Sequence of chain 1.A:
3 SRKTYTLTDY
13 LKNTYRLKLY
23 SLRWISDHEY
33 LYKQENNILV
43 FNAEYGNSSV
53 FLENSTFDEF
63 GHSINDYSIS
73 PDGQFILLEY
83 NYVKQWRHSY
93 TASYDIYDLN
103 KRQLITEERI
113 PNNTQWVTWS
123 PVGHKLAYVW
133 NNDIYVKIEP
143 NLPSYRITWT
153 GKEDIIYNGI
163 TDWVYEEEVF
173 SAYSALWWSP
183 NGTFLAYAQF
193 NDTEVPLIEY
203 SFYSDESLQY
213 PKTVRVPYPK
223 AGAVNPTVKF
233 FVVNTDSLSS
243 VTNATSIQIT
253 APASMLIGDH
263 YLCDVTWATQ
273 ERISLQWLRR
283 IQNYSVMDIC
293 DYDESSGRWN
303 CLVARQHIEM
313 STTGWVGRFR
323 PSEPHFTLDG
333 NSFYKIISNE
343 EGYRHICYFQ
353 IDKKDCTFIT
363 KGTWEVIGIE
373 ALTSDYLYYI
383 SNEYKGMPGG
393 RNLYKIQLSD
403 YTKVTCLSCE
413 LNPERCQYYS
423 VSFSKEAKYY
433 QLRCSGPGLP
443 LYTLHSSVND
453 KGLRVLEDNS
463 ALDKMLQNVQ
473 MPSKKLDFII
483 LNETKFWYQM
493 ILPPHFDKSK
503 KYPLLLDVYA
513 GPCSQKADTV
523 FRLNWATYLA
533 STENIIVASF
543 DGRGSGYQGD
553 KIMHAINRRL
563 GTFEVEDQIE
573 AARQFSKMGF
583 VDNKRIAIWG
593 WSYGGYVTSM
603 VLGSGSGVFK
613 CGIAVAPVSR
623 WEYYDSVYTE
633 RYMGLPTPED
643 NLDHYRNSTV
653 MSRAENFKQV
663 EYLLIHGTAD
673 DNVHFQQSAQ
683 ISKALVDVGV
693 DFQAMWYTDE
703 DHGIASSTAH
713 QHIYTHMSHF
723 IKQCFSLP

Binding-site contacts:
Ligand atom N2 contacts residue ASN44 of chain 1.A at 4.4 Å.
Ligand atom C7 contacts residue ASN44 of chain 1.A at 4.4 Å.
Ligand atom C3 contacts residue ASN49 of chain 1.A at 3.8 Å.
Ligand atom O7 contacts residue SER51 of chain 1.A at 3.0 Å (h-bond).
Ligand atom C1 contacts residue ASN49 of chain 1.A at 1.4 Å.
Ligand atom C7 contacts residue SER50 of chain 1.A at 4.3 Å.
Ligand atom C7 contacts residue SER51 of chain 1.A at 3.7 Å.
Ligand atom C8 contacts residue SER51 of chain 1.A at 4.2 Å.
Ligand atom C4 contacts residue ASN49 of chain 1.A at 4.2 Å.
Ligand atom C8 contacts residue PHE43 of chain 1.A at 4.1 Å (hydrophobic).
Ligand atom C8 contacts residue SER50 of chain 1.A at 4.5 Å.
Ligand atom O5 contacts residue ASN49 of chain 1.A at 2.3 Å (h-bond).
Ligand atom O7 contacts residue ASN49 of chain 1.A at 3.1 Å (h-bond).
Ligand atom O7 contacts residue SER50 of chain 1.A at 3.2 Å.
Ligand atom C8 contacts residue ASN49 of chain 1.A at 4.1 Å.
Ligand atom C8 contacts residue ASN44 of chain 1.A at 3.7 Å.
Ligand atom C8 contacts residue VAL42 of chain 1.A at 3.5 Å (hydrophobic).
Ligand atom O3 contacts residue ASN49 of chain 1.A at 4.5 Å.
Ligand atom C7 contacts residue VAL42 of chain 1.A at 4.3 Å (hydrophobic).
Ligand atom N2 contacts residue ASN49 of chain 1.A at 3.1 Å (h-bond).
Ligand atom C7 contacts residue ASN49 of chain 1.A at 3.3 Å.
Ligand atom C5 contacts residue ASN49 of chain 1.A at 3.6 Å.
Ligand atom O4 contacts residue ASN44 of chain 1.A at 4.0 Å.
Ligand atom O7 contacts residue VAL42 of chain 1.A at 4.2 Å.
Ligand atom C2 contacts residue ASN49 of chain 1.A at 2.5 Å.

A protein and the small-molecule ligand that binds it are described below.
Small molecule (SMILES): CC(=O)N[C@@H]1[C@@H](O)[C@H](O)[C@@H](CO)O[C@H]1O